This protein binds this small molecule.
Small molecule (SMILES): CC(=O)N[C@@H]1[C@@H](O)[C@H](O)[C@@H](CO)O[C@H]1O

Binding-site contacts:
Ligand atom C3 contacts residue ASN67 of chain 20.A at 3.8 Å.
Ligand atom C7 contacts residue ASN67 of chain 20.A at 3.9 Å.
Ligand atom C1 contacts residue ASN67 of chain 20.A at 1.4 Å.
Ligand atom O7 contacts residue ASN67 of chain 20.A at 4.3 Å.
Ligand atom C8 contacts residue ASN67 of chain 20.A at 4.3 Å.
Ligand atom N2 contacts residue ASN67 of chain 20.A at 2.9 Å (h-bond).
Ligand atom C4 contacts residue ASN67 of chain 20.A at 4.2 Å.
Ligand atom O5 contacts residue ASN67 of chain 20.A at 2.4 Å (h-bond).
Ligand atom C2 contacts residue ASN67 of chain 20.A at 2.5 Å.
Ligand atom C5 contacts residue ASN67 of chain 20.A at 3.7 Å.
Ligand atom C8 contacts residue PHE90 of chain 20.A at 3.7 Å (hydrophobic).
Ligand atom C8 contacts residue MET118 of chain 20.A at 4.3 Å (hydrophobic).

Sequence of chain 20.A:
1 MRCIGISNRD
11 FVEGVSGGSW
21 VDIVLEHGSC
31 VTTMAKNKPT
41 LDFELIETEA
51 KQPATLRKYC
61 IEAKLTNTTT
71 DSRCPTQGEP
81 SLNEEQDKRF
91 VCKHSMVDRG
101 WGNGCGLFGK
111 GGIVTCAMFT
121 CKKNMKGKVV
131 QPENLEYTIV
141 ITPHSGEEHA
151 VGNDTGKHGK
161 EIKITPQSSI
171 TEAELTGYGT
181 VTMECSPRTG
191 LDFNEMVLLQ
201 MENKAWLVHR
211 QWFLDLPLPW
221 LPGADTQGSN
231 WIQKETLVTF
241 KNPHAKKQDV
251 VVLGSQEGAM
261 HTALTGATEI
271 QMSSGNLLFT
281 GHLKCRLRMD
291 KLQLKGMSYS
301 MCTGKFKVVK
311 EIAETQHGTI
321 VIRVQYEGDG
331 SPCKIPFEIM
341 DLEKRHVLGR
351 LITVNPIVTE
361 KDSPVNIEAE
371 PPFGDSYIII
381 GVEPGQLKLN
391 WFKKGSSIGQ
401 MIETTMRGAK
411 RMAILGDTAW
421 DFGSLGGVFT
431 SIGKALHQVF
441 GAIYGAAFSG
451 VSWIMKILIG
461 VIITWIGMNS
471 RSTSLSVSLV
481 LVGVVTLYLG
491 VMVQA